This protein binds this small molecule.
Small molecule (SMILES): CC(=O)N[C@@H]1[C@@H](O)[C@H](O)[C@@H](CO)O[C@H]1O

Sequence of chain 4.B:
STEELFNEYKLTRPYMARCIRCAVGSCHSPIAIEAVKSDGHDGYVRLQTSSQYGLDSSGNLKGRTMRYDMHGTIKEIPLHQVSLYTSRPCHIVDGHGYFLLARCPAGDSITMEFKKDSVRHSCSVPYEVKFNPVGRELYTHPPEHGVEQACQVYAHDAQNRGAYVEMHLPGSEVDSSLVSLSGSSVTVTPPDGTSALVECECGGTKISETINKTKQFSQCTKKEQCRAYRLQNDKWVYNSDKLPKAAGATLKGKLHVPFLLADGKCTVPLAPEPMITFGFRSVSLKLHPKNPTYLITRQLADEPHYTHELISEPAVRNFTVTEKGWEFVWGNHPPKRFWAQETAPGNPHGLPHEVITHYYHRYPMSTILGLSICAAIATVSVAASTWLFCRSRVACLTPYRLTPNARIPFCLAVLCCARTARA

Binding-site contacts:
Ligand atom C7 contacts residue ASN212 of chain 4.B at 3.9 Å.
Ligand atom N2 contacts residue ASN212 of chain 4.B at 2.9 Å (h-bond).
Ligand atom C1 contacts residue ILE211 of chain 4.B at 4.1 Å (hydrophobic).
Ligand atom C4 contacts residue ASN212 of chain 4.B at 4.2 Å.
Ligand atom C3 contacts residue ASN212 of chain 4.B at 3.8 Å.
Ligand atom N2 contacts residue ILE211 of chain 4.B at 4.0 Å.
Ligand atom C1 contacts residue ASN212 of chain 4.B at 1.4 Å.
Ligand atom C2 contacts residue ASN212 of chain 4.B at 2.5 Å.
Ligand atom O7 contacts residue ASN212 of chain 4.B at 4.5 Å.
Ligand atom C5 contacts residue ASN212 of chain 4.B at 3.7 Å.
Ligand atom O5 contacts residue ASN212 of chain 4.B at 2.4 Å (h-bond).
Ligand atom O6 contacts residue ASN212 of chain 4.B at 4.4 Å.